This small molecule binds to this protein.
Small molecule (SMILES): CC(=O)N[C@H]1[C@H](O[C@H]2[C@H](O)[C@@H](NC(C)=O)CO[C@@H]2CO)O[C@H](CO)[C@@H](O)[C@@H]1O

Sequence of chain 1.A:
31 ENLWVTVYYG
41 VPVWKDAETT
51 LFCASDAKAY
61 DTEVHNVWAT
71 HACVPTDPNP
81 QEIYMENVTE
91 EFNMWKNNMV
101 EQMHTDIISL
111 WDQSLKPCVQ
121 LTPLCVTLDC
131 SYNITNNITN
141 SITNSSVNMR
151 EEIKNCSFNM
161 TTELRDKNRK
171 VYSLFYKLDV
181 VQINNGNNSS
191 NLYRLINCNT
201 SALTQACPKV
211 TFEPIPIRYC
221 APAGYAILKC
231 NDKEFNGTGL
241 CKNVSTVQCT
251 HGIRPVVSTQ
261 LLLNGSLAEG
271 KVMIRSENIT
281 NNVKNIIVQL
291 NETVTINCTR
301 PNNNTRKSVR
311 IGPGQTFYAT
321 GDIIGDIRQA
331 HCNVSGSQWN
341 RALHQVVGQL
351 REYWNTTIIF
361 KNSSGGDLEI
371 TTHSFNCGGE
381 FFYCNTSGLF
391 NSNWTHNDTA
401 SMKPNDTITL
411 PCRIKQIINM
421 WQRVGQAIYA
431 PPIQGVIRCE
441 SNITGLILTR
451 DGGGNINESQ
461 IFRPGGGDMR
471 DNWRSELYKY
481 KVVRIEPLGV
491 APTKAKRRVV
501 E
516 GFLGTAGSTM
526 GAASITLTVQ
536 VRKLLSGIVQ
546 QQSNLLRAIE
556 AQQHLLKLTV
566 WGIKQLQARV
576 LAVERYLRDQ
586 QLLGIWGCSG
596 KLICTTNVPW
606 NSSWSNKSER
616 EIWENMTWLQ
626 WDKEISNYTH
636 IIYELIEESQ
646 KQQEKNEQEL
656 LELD

Binding-site contacts:
Ligand atom C3 contacts residue ASN632 of chain 1.A at 3.8 Å.
Ligand atom C7 contacts residue ASN632 of chain 1.A at 3.2 Å.
Ligand atom C7 contacts residue LYS628 of chain 1.A at 4.3 Å.
Ligand atom O7 contacts residue SER631 of chain 1.A at 4.3 Å.
Ligand atom C8 contacts residue GLU629 of chain 1.A at 3.4 Å.
Ligand atom C8 contacts residue ILE630 of chain 1.A at 4.5 Å (hydrophobic).
Ligand atom C8 contacts residue LYS628 of chain 1.A at 3.0 Å.
Ligand atom C1 contacts residue ASN632 of chain 1.A at 1.4 Å.
Ligand atom C1 contacts residue SER631 of chain 1.A at 3.6 Å.
Ligand atom O5 contacts residue ASN632 of chain 1.A at 2.4 Å (h-bond).
Ligand atom O7 contacts residue TYR633 of chain 1.A at 4.5 Å.
Ligand atom C7 contacts residue SER631 of chain 1.A at 3.5 Å.
Ligand atom C8 contacts residue SER631 of chain 1.A at 3.5 Å.
Ligand atom N2 contacts residue ASN632 of chain 1.A at 2.9 Å (h-bond).
Ligand atom C5 contacts residue ASN632 of chain 1.A at 3.7 Å.
Ligand atom C2 contacts residue ASN632 of chain 1.A at 2.5 Å.
Ligand atom O7 contacts residue ASN632 of chain 1.A at 3.2 Å (h-bond).
Ligand atom C6 contacts residue ASN632 of chain 1.A at 4.4 Å.
Ligand atom N2 contacts residue SER631 of chain 1.A at 3.2 Å (h-bond).
Ligand atom C2 contacts residue SER631 of chain 1.A at 4.0 Å.
Ligand atom C8 contacts residue ASN632 of chain 1.A at 4.4 Å.
Ligand atom C7 contacts residue GLU629 of chain 1.A at 4.5 Å.
Ligand atom C4 contacts residue ASN632 of chain 1.A at 4.2 Å.